Sequence of chain 1.B:
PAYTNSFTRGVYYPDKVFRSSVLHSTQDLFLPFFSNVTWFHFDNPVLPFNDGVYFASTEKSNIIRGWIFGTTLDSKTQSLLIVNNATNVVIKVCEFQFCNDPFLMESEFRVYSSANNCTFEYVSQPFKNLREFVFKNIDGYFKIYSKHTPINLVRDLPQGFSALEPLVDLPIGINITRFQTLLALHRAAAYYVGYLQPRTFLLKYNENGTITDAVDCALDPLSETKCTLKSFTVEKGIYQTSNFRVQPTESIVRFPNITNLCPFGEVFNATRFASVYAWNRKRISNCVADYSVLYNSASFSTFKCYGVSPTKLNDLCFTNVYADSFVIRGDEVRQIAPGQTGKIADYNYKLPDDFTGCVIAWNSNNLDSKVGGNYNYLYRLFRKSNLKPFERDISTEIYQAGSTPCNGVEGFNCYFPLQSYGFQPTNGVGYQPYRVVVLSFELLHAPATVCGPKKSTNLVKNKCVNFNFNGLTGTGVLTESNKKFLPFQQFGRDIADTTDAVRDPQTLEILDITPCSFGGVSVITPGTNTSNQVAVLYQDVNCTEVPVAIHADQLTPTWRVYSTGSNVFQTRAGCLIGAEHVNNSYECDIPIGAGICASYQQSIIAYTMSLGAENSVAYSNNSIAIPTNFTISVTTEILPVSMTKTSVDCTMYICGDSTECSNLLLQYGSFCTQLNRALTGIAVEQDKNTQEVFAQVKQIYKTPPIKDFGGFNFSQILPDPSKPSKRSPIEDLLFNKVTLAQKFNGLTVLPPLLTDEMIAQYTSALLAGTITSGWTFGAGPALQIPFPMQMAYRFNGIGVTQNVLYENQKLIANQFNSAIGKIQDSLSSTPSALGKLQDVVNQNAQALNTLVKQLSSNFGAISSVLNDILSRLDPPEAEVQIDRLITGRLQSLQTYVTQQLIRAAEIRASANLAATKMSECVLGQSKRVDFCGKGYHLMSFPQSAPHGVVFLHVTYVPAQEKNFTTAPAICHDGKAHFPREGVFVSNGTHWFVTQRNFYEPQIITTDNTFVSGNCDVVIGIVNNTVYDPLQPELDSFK

Binding-site contacts:
Ligand atom C1 contacts residue GLN1071 of chain 1.B at 4.4 Å.
Ligand atom C7 contacts residue ASN717 of chain 1.B at 3.5 Å.
Ligand atom O6 contacts residue GLN926 of chain 1.B at 4.1 Å.
Ligand atom O7 contacts residue ASN717 of chain 1.B at 3.7 Å.
Ligand atom O5 contacts residue ASN717 of chain 1.B at 2.3 Å (h-bond).
Ligand atom C5 contacts residue ASN717 of chain 1.B at 3.6 Å.
Ligand atom C7 contacts residue LEU922 of chain 1.B at 3.9 Å (hydrophobic).
Ligand atom C1 contacts residue ASN717 of chain 1.B at 1.4 Å.
Ligand atom C4 contacts residue ASN717 of chain 1.B at 4.2 Å.
Ligand atom C8 contacts residue LEU922 of chain 1.B at 3.9 Å (hydrophobic).
Ligand atom C3 contacts residue ASN717 of chain 1.B at 3.8 Å.
Ligand atom O5 contacts residue GLN1071 of chain 1.B at 4.2 Å.
Ligand atom N2 contacts residue ASN717 of chain 1.B at 2.9 Å (h-bond).
Ligand atom C7 contacts residue GLN1071 of chain 1.B at 4.4 Å.
Ligand atom O7 contacts residue GLN1071 of chain 1.B at 3.6 Å (h-bond).
Ligand atom C2 contacts residue ASN717 of chain 1.B at 2.5 Å.
Ligand atom O7 contacts residue LEU922 of chain 1.B at 3.8 Å.
Ligand atom C5 contacts residue LEU922 of chain 1.B at 4.5 Å (hydrophobic).

The small molecule below binds the protein below.
Small molecule (SMILES): CC(=O)N[C@H]1[C@H](O[C@H]2[C@H](O)[C@@H](NC(C)=O)CO[C@@H]2CO)O[C@H](CO)[C@@H](O)[C@@H]1O